The small molecule below binds the protein below.
Small molecule (SMILES): CN1CCN(c2ccc3cc2OCC(=O)N(C)CCCN(C)Cc2c[nH]c4ncnc(c24)N3)CC1

Sequence of chain 1.A:
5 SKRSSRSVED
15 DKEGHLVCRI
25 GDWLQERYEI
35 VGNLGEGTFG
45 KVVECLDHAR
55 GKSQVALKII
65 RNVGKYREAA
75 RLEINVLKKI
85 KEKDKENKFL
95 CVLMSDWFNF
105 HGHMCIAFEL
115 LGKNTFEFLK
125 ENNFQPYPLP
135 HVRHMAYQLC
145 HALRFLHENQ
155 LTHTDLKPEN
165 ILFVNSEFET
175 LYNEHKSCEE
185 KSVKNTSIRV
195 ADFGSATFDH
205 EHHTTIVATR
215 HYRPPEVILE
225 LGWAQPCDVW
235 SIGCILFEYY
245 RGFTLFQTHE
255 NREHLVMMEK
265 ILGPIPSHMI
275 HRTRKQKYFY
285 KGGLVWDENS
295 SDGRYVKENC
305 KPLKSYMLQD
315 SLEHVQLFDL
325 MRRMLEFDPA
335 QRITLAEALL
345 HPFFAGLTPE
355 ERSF

Binding-site contacts:
Ligand atom C16 contacts residue EDO1 of chain 1.D at 3.9 Å.
Ligand atom C21 contacts residue ALA60 of chain 1.A at 3.3 Å (hydrophobic).
Ligand atom C22 contacts residue PHE112 of chain 1.A at 3.7 Å (hydrophobic).
Ligand atom C1 contacts residue LYS62 of chain 1.A at 3.8 Å.
Ligand atom C25 contacts residue LEU166 of chain 1.A at 3.5 Å (hydrophobic).
Ligand atom C21 contacts residue LEU115 of chain 1.A at 3.8 Å (hydrophobic).
Ligand atom N7 contacts residue GLU113 of chain 1.A at 3.9 Å.
Ligand atom C22 contacts residue GLU113 of chain 1.A at 3.8 Å.
Ligand atom C18 contacts residue GLU121 of chain 1.A at 3.5 Å.
Ligand atom C15 contacts residue EDO1 of chain 1.D at 3.9 Å.
Ligand atom C3 contacts residue PHE43 of chain 1.A at 3.9 Å (hydrophobic).
Ligand atom C21 contacts residue GLU113 of chain 1.A at 3.7 Å.
Ligand atom C7 contacts residue ASN118 of chain 1.A at 3.7 Å.
Ligand atom C1 contacts residue VAL46 of chain 1.A at 3.8 Å (hydrophobic).
Ligand atom N7 contacts residue LEU115 of chain 1.A at 3.0 Å (h-bond).
Ligand atom N8 contacts residue GLU113 of chain 1.A at 2.8 Å (salt-bridge).
Ligand atom C4 contacts residue PHE43 of chain 1.A at 3.8 Å (hydrophobic).
Ligand atom C17 contacts residue GLU121 of chain 1.A at 3.6 Å.
Ligand atom C22 contacts residue LEU115 of chain 1.A at 3.9 Å (hydrophobic).
Ligand atom C14 contacts residue GLU40 of chain 1.A at 3.7 Å.
Ligand atom C20 contacts residue LEU115 of chain 1.A at 3.3 Å (hydrophobic).
Ligand atom C5 contacts residue GLU163 of chain 1.A at 3.4 Å.
Ligand atom C15 contacts residue GLU40 of chain 1.A at 3.9 Å.
Ligand atom N7 contacts residue ALA60 of chain 1.A at 3.5 Å.
Ligand atom C12 contacts residue LEU38 of chain 1.A at 3.4 Å (hydrophobic).
Ligand atom N5 contacts residue VAL46 of chain 1.A at 3.7 Å.
Ligand atom C8 contacts residue ASN118 of chain 1.A at 3.9 Å.
Ligand atom N5 contacts residue LEU166 of chain 1.A at 3.8 Å.
Ligand atom C7 contacts residue GLU163 of chain 1.A at 3.4 Å.
Ligand atom C23 contacts residue LEU166 of chain 1.A at 3.9 Å (hydrophobic).
Ligand atom N7 contacts residue LEU114 of chain 1.A at 3.9 Å.
Ligand atom N8 contacts residue ALA60 of chain 1.A at 3.5 Å.
Ligand atom N6 contacts residue LEU166 of chain 1.A at 3.7 Å.
Ligand atom C18 contacts residue LEU38 of chain 1.A at 3.8 Å (hydrophobic).
Ligand atom N8 contacts residue LEU115 of chain 1.A at 3.7 Å.
Ligand atom O1 contacts residue PHE43 of chain 1.A at 3.6 Å.
Ligand atom C5 contacts residue ASN164 of chain 1.A at 3.3 Å.
Ligand atom C4 contacts residue ASP196 of chain 1.A at 3.5 Å.
Ligand atom C19 contacts residue LEU166 of chain 1.A at 3.4 Å (hydrophobic).
Ligand atom O2 contacts residue ASN118 of chain 1.A at 3.3 Å (h-bond).